A protein and the small-molecule ligand that binds it are described below.
Small molecule (SMILES): CC(C)CN(Cc1ccc(F)cc1)S(=O)(=O)c1ccc(NC2CCN(S(C)(=O)=O)CC2)nc1

Binding-site contacts:
Ligand atom O15 contacts residue LEU79 of chain 1.A at 3.9 Å.
Ligand atom O31 contacts residue LEU42 of chain 1.A at 3.1 Å (h-bond).
Ligand atom C2 contacts residue MET120 of chain 1.A at 3.6 Å (hydrophobic).
Ligand atom C18 contacts residue LEU79 of chain 1.A at 3.9 Å (hydrophobic).
Ligand atom O15 contacts residue CYS75 of chain 1.A at 3.3 Å.
Ligand atom C33 contacts residue GLN41 of chain 1.A at 3.3 Å.
Ligand atom C18 contacts residue HIS78 of chain 1.A at 3.6 Å.
Ligand atom O32 contacts residue ARG122 of chain 1.A at 3.1 Å (salt-bridge).
Ligand atom O16 contacts residue PHE143 of chain 1.A at 3.2 Å.
Ligand atom C4 contacts residue MET120 of chain 1.A at 3.7 Å (hydrophobic).
Ligand atom C9 contacts residue HIS234 of chain 1.A at 3.9 Å.
Ligand atom O16 contacts residue CYS75 of chain 1.A at 3.7 Å.
Ligand atom O32 contacts residue LEU47 of chain 1.A at 3.8 Å.
Ligand atom F13 contacts residue HIS234 of chain 1.A at 3.5 Å.
Ligand atom C28 contacts residue GLN41 of chain 1.A at 3.5 Å.
Ligand atom C1 contacts residue ILE155 of chain 1.A at 3.7 Å (hydrophobic).
Ligand atom C3 contacts residue ILE152 of chain 1.A at 3.5 Å (hydrophobic).
Ligand atom O31 contacts residue CYS40 of chain 1.A at 3.6 Å (h-bond).
Ligand atom C19 contacts residue HIS78 of chain 1.A at 3.8 Å.
Ligand atom C6 contacts residue LEU79 of chain 1.A at 3.9 Å (hydrophobic).
Ligand atom F13 contacts residue TRP72 of chain 1.A at 3.5 Å.
Ligand atom C8 contacts residue MET113 of chain 1.A at 4.0 Å (hydrophobic).
Ligand atom O31 contacts residue ARG122 of chain 1.A at 3.4 Å (salt-bridge).
Ligand atom S30 contacts residue ARG122 of chain 1.A at 3.6 Å.
Ligand atom C11 contacts residue LEU146 of chain 1.A at 4.0 Å (hydrophobic).
Ligand atom C33 contacts residue CYS40 of chain 1.A at 3.9 Å (hydrophobic).
Ligand atom O31 contacts residue GLN41 of chain 1.A at 3.5 Å.
Ligand atom C29 contacts residue LEU42 of chain 1.A at 3.7 Å (hydrophobic).
Ligand atom C26 contacts residue ALA123 of chain 1.A at 3.7 Å (hydrophobic).
Ligand atom F13 contacts residue LEU151 of chain 1.A at 3.6 Å.
Ligand atom C25 contacts residue ALA123 of chain 1.A at 3.5 Å (hydrophobic).
Ligand atom C8 contacts residue ILE155 of chain 1.A at 3.5 Å (hydrophobic).
Ligand atom C10 contacts residue HIS234 of chain 1.A at 3.9 Å.
Ligand atom C33 contacts residue ARG119 of chain 1.A at 3.9 Å.
Ligand atom O16 contacts residue PHE133 of chain 1.A at 3.1 Å.
Ligand atom C9 contacts residue ILE155 of chain 1.A at 3.8 Å (hydrophobic).
Ligand atom C2 contacts residue ILE155 of chain 1.A at 3.9 Å (hydrophobic).
Ligand atom C1 contacts residue MET120 of chain 1.A at 3.2 Å (hydrophobic).
Ligand atom C28 contacts residue LEU42 of chain 1.A at 3.8 Å (hydrophobic).
Ligand atom O32 contacts residue ARG119 of chain 1.A at 3.5 Å (salt-bridge).

Sequence of chain 1.A:
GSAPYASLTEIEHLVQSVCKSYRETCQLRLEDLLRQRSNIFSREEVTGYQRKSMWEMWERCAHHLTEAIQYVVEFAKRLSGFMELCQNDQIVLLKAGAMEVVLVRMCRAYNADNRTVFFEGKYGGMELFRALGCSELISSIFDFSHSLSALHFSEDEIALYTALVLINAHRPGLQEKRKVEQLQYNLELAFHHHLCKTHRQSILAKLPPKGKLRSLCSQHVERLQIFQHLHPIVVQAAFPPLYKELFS